Sequence of chain 1.A:
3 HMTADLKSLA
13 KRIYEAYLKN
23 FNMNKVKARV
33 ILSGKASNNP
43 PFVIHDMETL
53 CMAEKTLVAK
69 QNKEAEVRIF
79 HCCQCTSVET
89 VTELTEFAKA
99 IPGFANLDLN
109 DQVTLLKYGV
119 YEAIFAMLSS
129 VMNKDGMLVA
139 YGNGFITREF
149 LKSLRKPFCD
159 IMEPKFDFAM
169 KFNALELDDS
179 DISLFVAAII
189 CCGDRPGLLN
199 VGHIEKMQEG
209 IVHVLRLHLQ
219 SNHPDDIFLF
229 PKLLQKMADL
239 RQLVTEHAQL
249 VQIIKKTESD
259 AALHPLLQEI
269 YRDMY

Binding-site contacts:
Ligand atom O3 contacts residue TYR269 of chain 1.A at 2.3 Å (h-bond).
Ligand atom O4 contacts residue LEU265 of chain 1.A at 3.5 Å.
Ligand atom C2 contacts residue VAL137 of chain 1.A at 3.6 Å (hydrophobic).
Ligand atom C10 contacts residue SER85 of chain 1.A at 3.8 Å.
Ligand atom O3 contacts residue HIS245 of chain 1.A at 2.9 Å (h-bond).
Ligand atom C1 contacts residue THR84 of chain 1.A at 3.8 Å.
Ligand atom C15 contacts residue SER85 of chain 1.A at 2.9 Å.
Ligand atom C19 contacts residue HIS245 of chain 1.A at 3.8 Å.
Ligand atom C3 contacts residue CYS80 of chain 1.A at 3.8 Å (hydrophobic).
Ligand atom CL contacts residue ILE77 of chain 1.A at 3.8 Å.
Ligand atom C2 contacts residue THR84 of chain 1.A at 3.3 Å.
Ligand atom O1 contacts residue MET135 of chain 1.A at 3.7 Å.
Ligand atom O1 contacts residue THR84 of chain 1.A at 3.1 Å.
Ligand atom C14 contacts residue SER85 of chain 1.A at 3.1 Å.
Ligand atom C11 contacts residue CYS81 of chain 1.A at 3.8 Å (hydrophobic).
Ligand atom C18 contacts residue GLN82 of chain 1.A at 3.6 Å.
Ligand atom O4 contacts residue SER85 of chain 1.A at 2.8 Å (h-bond).
Ligand atom O4 contacts residue TYR119 of chain 1.A at 2.5 Å (h-bond).
Ligand atom C14 contacts residue PHE123 of chain 1.A at 3.9 Å (hydrophobic).
Ligand atom CL contacts residue CYS80 of chain 1.A at 3.9 Å.
Ligand atom C5 contacts residue CYS81 of chain 1.A at 3.5 Å (hydrophobic).
Ligand atom C7 contacts residue THR84 of chain 1.A at 3.3 Å.
Ligand atom C9 contacts residue LEU126 of chain 1.A at 3.5 Å (hydrophobic).
Ligand atom C16 contacts residue SER85 of chain 1.A at 3.9 Å.
Ligand atom C4 contacts residue VAL137 of chain 1.A at 3.7 Å (hydrophobic).
Ligand atom C12 contacts residue MET160 of chain 1.A at 3.8 Å (hydrophobic).
Ligand atom C5 contacts residue VAL137 of chain 1.A at 4.0 Å (hydrophobic).
Ligand atom C18 contacts residue SER85 of chain 1.A at 3.3 Å.
Ligand atom N1 contacts residue THR84 of chain 1.A at 3.4 Å.
Ligand atom C19 contacts residue TYR269 of chain 1.A at 3.5 Å (hydrophobic).
Ligand atom C3 contacts residue VAL137 of chain 1.A at 3.5 Å (hydrophobic).
Ligand atom C19 contacts residue TYR119 of chain 1.A at 3.2 Å (hydrophobic).
Ligand atom C8 contacts residue THR84 of chain 1.A at 3.3 Å.
Ligand atom C19 contacts residue SER85 of chain 1.A at 3.5 Å.
Ligand atom C1 contacts residue VAL137 of chain 1.A at 3.9 Å (hydrophobic).
Ligand atom C17 contacts residue PHE78 of chain 1.A at 3.6 Å (hydrophobic).
Ligand atom C18 contacts residue CYS81 of chain 1.A at 3.5 Å (hydrophobic).
Ligand atom C6 contacts residue CYS81 of chain 1.A at 3.5 Å (hydrophobic).
Ligand atom O2 contacts residue HIS245 of chain 1.A at 3.3 Å.
Ligand atom O3 contacts residue TYR119 of chain 1.A at 3.2 Å.

A small-molecule ligand and the protein it binds are described below.
Small molecule (SMILES): CC(C)(Oc1ccc(CCNC(=O)c2ccc(Cl)cc2)cc1)C(=O)O